Binding-site contacts:
Ligand atom O55 contacts residue TYR48 of chain 1.J at 4.1 Å.
Ligand atom C19 contacts residue MET31 of chain 1.C at 3.2 Å (hydrophobic).
Ligand atom C43 contacts residue LEU50 of chain 1.J at 4.2 Å (hydrophobic).
Ligand atom O16 contacts residue MET31 of chain 1.C at 3.2 Å.
Ligand atom C40 contacts residue SER27 of chain 1.C at 3.5 Å.
Ligand atom C6 contacts residue MET31 of chain 1.C at 4.2 Å (hydrophobic).
Ligand atom C22 contacts residue CYS49 of chain 1.J at 3.5 Å (hydrophobic).
Ligand atom C25 contacts residue THR30 of chain 1.C at 4.1 Å.
Ligand atom C40 contacts residue SER46 of chain 1.J at 4.2 Å.
Ligand atom C2 contacts residue TRP52 of chain 1.J at 3.9 Å (hydrophobic).
Ligand atom C37 contacts residue SER46 of chain 1.J at 3.6 Å.
Ligand atom C18 contacts residue PHE35 of chain 1.C at 3.6 Å (hydrophobic).
Ligand atom C37 contacts residue LEU50 of chain 1.J at 3.5 Å (hydrophobic).
Ligand atom C19 contacts residue PHE35 of chain 1.C at 3.5 Å (hydrophobic).
Ligand atom C18 contacts residue MET31 of chain 1.C at 3.9 Å (hydrophobic).
Ligand atom C43 contacts residue SER46 of chain 1.J at 4.1 Å.
Ligand atom C6 contacts residue TRP52 of chain 1.J at 3.6 Å (hydrophobic).
Ligand atom C57 contacts residue PHE35 of chain 1.C at 4.1 Å (hydrophobic).
Ligand atom C28 contacts residue THR30 of chain 1.C at 4.0 Å.
Ligand atom C43 contacts residue LEU110 of chain 1.A at 3.7 Å (hydrophobic).
Ligand atom O5 contacts residue TRP52 of chain 1.J at 3.7 Å.
Ligand atom C25 contacts residue MET31 of chain 1.C at 3.9 Å (hydrophobic).
Ligand atom O49 contacts residue CYS49 of chain 1.J at 3.7 Å.
Ligand atom C28 contacts residue PHE35 of chain 1.C at 4.0 Å (hydrophobic).
Ligand atom O49 contacts residue TYR48 of chain 1.J at 3.2 Å.
Ligand atom O5 contacts residue PHE35 of chain 1.C at 3.9 Å.
Ligand atom C22 contacts residue MET31 of chain 1.C at 4.1 Å (hydrophobic).
Ligand atom C57 contacts residue TRP52 of chain 1.J at 3.3 Å (hydrophobic).
Ligand atom C34 contacts residue ALA114 of chain 1.A at 4.0 Å (hydrophobic).
Ligand atom O61 contacts residue PHE35 of chain 1.C at 2.9 Å (h-bond).
Ligand atom C18 contacts residue CYS49 of chain 1.J at 3.9 Å (hydrophobic).
Ligand atom C34 contacts residue LEU145 of chain 1.A at 3.8 Å (hydrophobic).
Ligand atom O49 contacts residue TYR45 of chain 1.J at 3.9 Å.
Ligand atom C3 contacts residue TRP52 of chain 1.J at 4.0 Å (hydrophobic).
Ligand atom C19 contacts residue CYS49 of chain 1.J at 3.9 Å (hydrophobic).
Ligand atom C25 contacts residue PHE35 of chain 1.C at 3.3 Å (hydrophobic).
Ligand atom C22 contacts residue PHE35 of chain 1.C at 3.6 Å (hydrophobic).
Ligand atom O7 contacts residue TRP52 of chain 1.J at 3.7 Å.
Ligand atom O16 contacts residue CYS49 of chain 1.J at 3.7 Å.
Ligand atom C4 contacts residue TRP52 of chain 1.J at 3.3 Å (hydrophobic).

Sequence of chain 1.C:
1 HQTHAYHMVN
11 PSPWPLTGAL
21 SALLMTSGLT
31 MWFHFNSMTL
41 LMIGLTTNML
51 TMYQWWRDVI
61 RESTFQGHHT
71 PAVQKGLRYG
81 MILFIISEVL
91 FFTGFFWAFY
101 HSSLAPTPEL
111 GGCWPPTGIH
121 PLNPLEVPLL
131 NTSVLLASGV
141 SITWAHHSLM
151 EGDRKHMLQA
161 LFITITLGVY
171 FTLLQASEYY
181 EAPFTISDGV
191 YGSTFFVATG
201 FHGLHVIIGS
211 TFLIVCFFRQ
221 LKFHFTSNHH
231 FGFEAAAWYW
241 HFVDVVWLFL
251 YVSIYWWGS

Sequence of chain 1.J:
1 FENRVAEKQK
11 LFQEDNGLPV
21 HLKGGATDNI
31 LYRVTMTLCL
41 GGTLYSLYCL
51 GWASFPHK

Sequence of chain 1.A:
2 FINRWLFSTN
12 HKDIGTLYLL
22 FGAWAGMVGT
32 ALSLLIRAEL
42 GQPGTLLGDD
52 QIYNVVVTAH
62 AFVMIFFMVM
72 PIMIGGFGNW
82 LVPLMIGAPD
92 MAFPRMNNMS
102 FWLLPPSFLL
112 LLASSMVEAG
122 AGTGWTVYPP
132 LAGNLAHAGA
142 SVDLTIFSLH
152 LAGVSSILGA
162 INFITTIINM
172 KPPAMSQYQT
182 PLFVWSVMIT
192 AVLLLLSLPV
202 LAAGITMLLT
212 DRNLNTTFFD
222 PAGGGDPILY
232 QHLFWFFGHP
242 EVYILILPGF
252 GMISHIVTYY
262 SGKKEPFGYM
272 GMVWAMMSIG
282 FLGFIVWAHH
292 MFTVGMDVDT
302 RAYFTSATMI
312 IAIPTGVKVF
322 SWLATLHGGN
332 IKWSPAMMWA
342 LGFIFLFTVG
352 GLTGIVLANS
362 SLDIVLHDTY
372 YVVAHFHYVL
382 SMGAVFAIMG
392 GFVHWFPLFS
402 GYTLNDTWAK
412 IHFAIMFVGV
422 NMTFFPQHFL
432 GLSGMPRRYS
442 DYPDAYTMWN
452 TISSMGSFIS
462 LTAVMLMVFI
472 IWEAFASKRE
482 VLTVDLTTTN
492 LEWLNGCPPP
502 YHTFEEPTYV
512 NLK

This protein binds this small molecule.
Small molecule (SMILES): CCCCCCCCCCO[C@@H]1O[C@H](CO)[C@@H](O[C@H]2O[C@H](CO)[C@@H](O)[C@H](O)[C@H]2O)[C@H](O)[C@H]1O